The small molecule below binds the protein below.
Small molecule (SMILES): CSCC[C@H](NC(=O)[C@@H]1CCCN1C(=O)[C@H](CC(C)C)NC(=O)[C@H](CC(C)C)NC(=O)[C@H](CCCCN)NC(=O)[C@H](C)NC(=O)[C@H](CCCCN)NC(=O)[C@@H](N)CCCN=C(N)N)C(=O)N[C@@H](CCC(=O)O)C(=O)N[C@@H](CCC(=O)O)C(=O)N[C@@H](C)C(=O)N[C@@H](CC(C)C)C(=O)N[C@@H](CC(C)C)C(=O)N1CCC[C@H]1C=O

Binding-site contacts:
Ligand atom N contacts residue GLY105 of chain 6.B at 3.1 Å (h-bond).
Ligand atom O contacts residue ILE130 of chain 6.B at 3.5 Å.
Ligand atom C contacts residue TYR162 of chain 6.B at 3.5 Å (hydrophobic).
Ligand atom CE contacts residue ARG165 of chain 6.B at 2.8 Å.
Ligand atom SD contacts residue ARG165 of chain 6.B at 2.3 Å (salt-bridge).
Ligand atom CD1 contacts residue GLN203 of chain 6.B at 3.4 Å.
Ligand atom N contacts residue LEU161 of chain 6.B at 3.3 Å (h-bond).
Ligand atom CD contacts residue GLN203 of chain 6.B at 2.8 Å.
Ligand atom CA contacts residue PHE126 of chain 6.B at 3.2 Å (hydrophobic).
Ligand atom O contacts residue LEU161 of chain 6.B at 3.3 Å (h-bond).
Ligand atom C contacts residue VAL127 of chain 6.B at 3.5 Å (hydrophobic).
Ligand atom C contacts residue GLN203 of chain 6.B at 2.2 Å.
Ligand atom O contacts residue VAL127 of chain 6.B at 1.8 Å (h-bond).
Ligand atom CG contacts residue TYR162 of chain 6.B at 3.1 Å (hydrophobic).
Ligand atom CA contacts residue LEU161 of chain 6.B at 3.2 Å (hydrophobic).
Ligand atom CA contacts residue VAL125 of chain 6.B at 3.1 Å (hydrophobic).
Ligand atom CA contacts residue VAL127 of chain 6.B at 3.6 Å (hydrophobic).
Ligand atom O contacts residue VAL127 of chain 6.B at 2.2 Å.
Ligand atom CD2 contacts residue PHE126 of chain 6.B at 3.3 Å (hydrophobic).
Ligand atom N contacts residue GLN203 of chain 6.B at 3.7 Å.
Ligand atom CB contacts residue GLY105 of chain 6.B at 3.2 Å.
Ligand atom CB contacts residue TYR162 of chain 6.B at 2.6 Å (hydrophobic).
Ligand atom O contacts residue SER163 of chain 6.B at 3.6 Å (h-bond).
Ligand atom CD1 contacts residue TYR162 of chain 6.B at 2.8 Å (hydrophobic).
Ligand atom CB contacts residue ILE130 of chain 6.B at 3.4 Å (hydrophobic).
Ligand atom O contacts residue TYR162 of chain 6.B at 3.4 Å.
Ligand atom C contacts residue VAL127 of chain 6.B at 3.0 Å (hydrophobic).
Ligand atom O contacts residue PHE126 of chain 6.B at 2.8 Å.
Ligand atom CD2 contacts residue LEU161 of chain 6.B at 3.4 Å (hydrophobic).
Ligand atom O contacts residue LEU103 of chain 6.B at 3.6 Å.
Ligand atom CG contacts residue PHE126 of chain 6.B at 3.7 Å (hydrophobic).
Ligand atom C contacts residue ILE130 of chain 6.B at 3.7 Å (hydrophobic).
Ligand atom O contacts residue GLN203 of chain 6.B at 1.3 Å (h-bond).
Ligand atom N contacts residue GLN203 of chain 6.B at 2.9 Å (h-bond).
Ligand atom CA contacts residue ILE130 of chain 6.B at 3.3 Å (hydrophobic).
Ligand atom CA contacts residue TYR162 of chain 6.B at 3.5 Å (hydrophobic).
Ligand atom CB contacts residue VAL125 of chain 6.B at 2.6 Å (hydrophobic).
Ligand atom CA contacts residue GLN203 of chain 6.B at 3.5 Å.
Ligand atom N contacts residue VAL125 of chain 6.B at 3.5 Å (h-bond).
Ligand atom CB contacts residue ILE104 of chain 6.B at 3.5 Å (hydrophobic).

Sequence of chain 6.B:
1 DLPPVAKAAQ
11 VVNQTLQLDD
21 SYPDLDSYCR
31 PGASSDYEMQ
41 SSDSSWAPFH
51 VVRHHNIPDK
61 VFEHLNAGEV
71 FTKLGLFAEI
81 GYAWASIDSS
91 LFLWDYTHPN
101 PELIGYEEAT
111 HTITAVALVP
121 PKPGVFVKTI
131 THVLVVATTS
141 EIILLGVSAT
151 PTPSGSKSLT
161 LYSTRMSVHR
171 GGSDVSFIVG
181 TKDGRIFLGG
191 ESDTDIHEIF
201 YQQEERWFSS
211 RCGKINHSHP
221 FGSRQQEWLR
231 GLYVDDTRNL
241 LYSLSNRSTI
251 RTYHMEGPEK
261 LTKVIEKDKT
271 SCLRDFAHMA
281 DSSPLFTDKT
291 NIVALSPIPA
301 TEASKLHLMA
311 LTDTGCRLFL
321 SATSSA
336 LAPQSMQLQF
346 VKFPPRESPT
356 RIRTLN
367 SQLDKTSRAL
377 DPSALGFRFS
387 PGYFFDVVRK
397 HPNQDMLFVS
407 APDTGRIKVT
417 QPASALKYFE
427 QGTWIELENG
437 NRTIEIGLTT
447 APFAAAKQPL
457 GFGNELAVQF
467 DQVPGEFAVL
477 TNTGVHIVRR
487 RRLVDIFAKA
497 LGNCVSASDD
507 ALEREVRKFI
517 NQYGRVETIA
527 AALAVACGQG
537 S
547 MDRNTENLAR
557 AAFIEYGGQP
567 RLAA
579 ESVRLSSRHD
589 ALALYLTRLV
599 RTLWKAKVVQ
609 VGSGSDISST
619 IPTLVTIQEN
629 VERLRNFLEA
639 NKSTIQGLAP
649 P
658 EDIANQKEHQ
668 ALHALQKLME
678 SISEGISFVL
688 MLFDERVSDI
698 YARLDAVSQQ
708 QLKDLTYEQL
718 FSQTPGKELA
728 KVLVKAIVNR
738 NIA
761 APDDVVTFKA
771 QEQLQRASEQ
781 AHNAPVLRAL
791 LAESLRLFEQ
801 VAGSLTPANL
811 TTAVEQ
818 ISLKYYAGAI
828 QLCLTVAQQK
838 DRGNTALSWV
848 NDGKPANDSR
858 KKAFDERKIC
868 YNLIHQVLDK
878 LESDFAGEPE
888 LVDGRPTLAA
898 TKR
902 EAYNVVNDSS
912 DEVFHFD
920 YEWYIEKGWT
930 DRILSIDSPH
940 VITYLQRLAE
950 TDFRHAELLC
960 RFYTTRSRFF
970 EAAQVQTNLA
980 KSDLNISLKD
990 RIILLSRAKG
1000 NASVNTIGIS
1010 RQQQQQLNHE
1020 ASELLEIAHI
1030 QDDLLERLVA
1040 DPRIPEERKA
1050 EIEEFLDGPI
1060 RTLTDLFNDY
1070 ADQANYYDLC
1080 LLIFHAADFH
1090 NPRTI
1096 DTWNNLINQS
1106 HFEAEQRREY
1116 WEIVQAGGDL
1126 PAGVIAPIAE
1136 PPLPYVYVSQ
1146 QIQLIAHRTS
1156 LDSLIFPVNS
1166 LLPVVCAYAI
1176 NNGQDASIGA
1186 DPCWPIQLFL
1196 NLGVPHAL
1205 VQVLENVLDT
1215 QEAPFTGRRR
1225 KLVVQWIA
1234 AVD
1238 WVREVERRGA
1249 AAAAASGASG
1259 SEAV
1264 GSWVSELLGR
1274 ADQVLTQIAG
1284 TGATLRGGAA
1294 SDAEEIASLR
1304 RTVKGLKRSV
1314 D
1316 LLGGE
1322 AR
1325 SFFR